Binding-site contacts:
Ligand atom CD contacts residue HIS167 of chain 1.D at 4.1 Å.
Ligand atom O1 contacts residue PHE132 of chain 1.D at 3.9 Å.
Ligand atom CG contacts residue SO41 of chain 1.N at 4.1 Å.
Ligand atom CB contacts residue SO41 of chain 1.N at 4.1 Å.
Ligand atom C4 contacts residue ARG298 of chain 1.D at 3.7 Å.
Ligand atom OD2 contacts residue PRO110 of chain 1.F at 3.1 Å.
Ligand atom OD1 contacts residue ARG298 of chain 1.D at 3.0 Å (salt-bridge).
Ligand atom OD1 contacts residue PRO110 of chain 1.F at 3.8 Å.
Ligand atom C3 contacts residue LEU200 of chain 1.D at 3.9 Å (hydrophobic).
Ligand atom OXT contacts residue LEU200 of chain 1.D at 3.9 Å.
Ligand atom OD2 contacts residue ARG298 of chain 1.D at 3.0 Å (salt-bridge).
Ligand atom CA contacts residue PHE132 of chain 1.D at 3.8 Å (hydrophobic).
Ligand atom CG contacts residue LEU295 of chain 1.D at 3.9 Å (hydrophobic).
Ligand atom OXT contacts residue PRO201 of chain 1.D at 3.8 Å.
Ligand atom C contacts residue GLU162 of chain 1.D at 3.6 Å.
Ligand atom CG contacts residue PRO296 of chain 1.D at 4.1 Å (hydrophobic).
Ligand atom C contacts residue PRO201 of chain 1.D at 3.8 Å (hydrophobic).
Ligand atom OXT contacts residue LYS256 of chain 1.D at 3.1 Å (salt-bridge).
Ligand atom CD contacts residue SO41 of chain 1.N at 3.5 Å.
Ligand atom C4 contacts residue PRO110 of chain 1.F at 3.4 Å (hydrophobic).
Ligand atom C1 contacts residue LEU200 of chain 1.D at 3.6 Å (hydrophobic).
Ligand atom CG contacts residue GLU162 of chain 1.D at 3.8 Å.
Ligand atom C3 contacts residue TRP95 of chain 1.F at 3.9 Å (hydrophobic).
Ligand atom C2 contacts residue LEU200 of chain 1.D at 3.8 Å (hydrophobic).
Ligand atom C3 contacts residue ARG198 of chain 1.D at 3.7 Å.
Ligand atom OD2 contacts residue ARG198 of chain 1.D at 3.3 Å (salt-bridge).
Ligand atom O contacts residue PRO201 of chain 1.D at 3.5 Å.
Ligand atom OD1 contacts residue HIS196 of chain 1.D at 2.6 Å (h-bond).
Ligand atom O1 contacts residue LEU200 of chain 1.D at 3.3 Å.
Ligand atom OD2 contacts residue HIS196 of chain 1.D at 4.1 Å.
Ligand atom CG contacts residue VAL204 of chain 1.D at 4.1 Å (hydrophobic).
Ligand atom CD contacts residue GLU162 of chain 1.D at 3.5 Å.
Ligand atom CB contacts residue PHE132 of chain 1.D at 3.7 Å (hydrophobic).
Ligand atom CD contacts residue ARG130 of chain 1.D at 4.0 Å.
Ligand atom O contacts residue GLU162 of chain 1.D at 2.5 Å (salt-bridge).
Ligand atom C4 contacts residue ARG198 of chain 1.D at 3.8 Å.
Ligand atom C4 contacts residue HIS196 of chain 1.D at 3.6 Å.
Ligand atom CA contacts residue GLU162 of chain 1.D at 4.0 Å.
Ligand atom CD contacts residue LEU295 of chain 1.D at 3.5 Å (hydrophobic).
Ligand atom CB contacts residue GLU162 of chain 1.D at 3.3 Å.

This small molecule binds to this protein.
Small molecule (SMILES): CCC[C@H](NC(=O)CCC(=O)O)C(=O)O

Sequence of chain 1.D:
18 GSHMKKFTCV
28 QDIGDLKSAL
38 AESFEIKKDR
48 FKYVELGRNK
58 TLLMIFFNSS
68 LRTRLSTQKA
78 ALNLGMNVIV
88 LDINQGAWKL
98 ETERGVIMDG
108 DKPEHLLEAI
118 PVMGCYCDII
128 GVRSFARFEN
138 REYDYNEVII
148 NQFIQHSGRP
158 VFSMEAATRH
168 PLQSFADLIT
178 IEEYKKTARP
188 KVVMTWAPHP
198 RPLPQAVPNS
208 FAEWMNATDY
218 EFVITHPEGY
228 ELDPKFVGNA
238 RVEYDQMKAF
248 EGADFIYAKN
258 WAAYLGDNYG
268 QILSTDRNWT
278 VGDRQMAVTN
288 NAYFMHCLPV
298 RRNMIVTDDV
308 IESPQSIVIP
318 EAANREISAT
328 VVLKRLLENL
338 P

Sequence of chain 1.F:
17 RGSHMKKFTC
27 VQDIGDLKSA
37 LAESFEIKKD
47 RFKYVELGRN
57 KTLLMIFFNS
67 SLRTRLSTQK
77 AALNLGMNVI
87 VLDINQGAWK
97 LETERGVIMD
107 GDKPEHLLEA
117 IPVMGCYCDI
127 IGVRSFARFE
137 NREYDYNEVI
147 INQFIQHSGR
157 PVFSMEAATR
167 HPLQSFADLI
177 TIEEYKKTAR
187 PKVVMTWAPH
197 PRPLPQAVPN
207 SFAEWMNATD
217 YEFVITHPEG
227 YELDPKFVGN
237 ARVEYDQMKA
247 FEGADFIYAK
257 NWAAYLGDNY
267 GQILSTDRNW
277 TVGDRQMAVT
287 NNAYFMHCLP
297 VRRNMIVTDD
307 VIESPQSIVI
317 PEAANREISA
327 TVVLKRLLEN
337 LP